This protein binds this small molecule.
Small molecule (SMILES): CC(=O)N[C@@H]1[C@@H](O)[C@H](O)[C@@H](CO)O[C@H]1O

Binding-site contacts:
Ligand atom C3 contacts residue ASN38 of chain 1.A at 3.9 Å.
Ligand atom O5 contacts residue ALA39 of chain 1.A at 4.4 Å.
Ligand atom O6 contacts residue THR318 of chain 1.A at 4.1 Å.
Ligand atom C1 contacts residue THR318 of chain 1.A at 3.8 Å.
Ligand atom O7 contacts residue ASN38 of chain 1.A at 3.6 Å (h-bond).
Ligand atom N2 contacts residue ASN38 of chain 1.A at 3.0 Å (h-bond).
Ligand atom C6 contacts residue LEU381 of chain 1.A at 3.8 Å (hydrophobic).
Ligand atom C5 contacts residue THR318 of chain 1.A at 4.3 Å.
Ligand atom C5 contacts residue ASN38 of chain 1.A at 3.6 Å.
Ligand atom C6 contacts residue THR40 of chain 1.A at 4.4 Å.
Ligand atom C1 contacts residue ASN38 of chain 1.A at 1.4 Å.
Ligand atom C2 contacts residue ASN38 of chain 1.A at 2.5 Å.
Ligand atom C4 contacts residue ASN38 of chain 1.A at 4.2 Å.
Ligand atom C1 contacts residue ALA39 of chain 1.A at 4.4 Å (hydrophobic).
Ligand atom O5 contacts residue ASN38 of chain 1.A at 2.3 Å (h-bond).
Ligand atom C6 contacts residue THR318 of chain 1.A at 4.2 Å.
Ligand atom O5 contacts residue THR318 of chain 1.A at 3.1 Å (h-bond).
Ligand atom C7 contacts residue ASN38 of chain 1.A at 3.5 Å.
Ligand atom O6 contacts residue LEU381 of chain 1.A at 3.2 Å.

Sequence of chain 1.A:
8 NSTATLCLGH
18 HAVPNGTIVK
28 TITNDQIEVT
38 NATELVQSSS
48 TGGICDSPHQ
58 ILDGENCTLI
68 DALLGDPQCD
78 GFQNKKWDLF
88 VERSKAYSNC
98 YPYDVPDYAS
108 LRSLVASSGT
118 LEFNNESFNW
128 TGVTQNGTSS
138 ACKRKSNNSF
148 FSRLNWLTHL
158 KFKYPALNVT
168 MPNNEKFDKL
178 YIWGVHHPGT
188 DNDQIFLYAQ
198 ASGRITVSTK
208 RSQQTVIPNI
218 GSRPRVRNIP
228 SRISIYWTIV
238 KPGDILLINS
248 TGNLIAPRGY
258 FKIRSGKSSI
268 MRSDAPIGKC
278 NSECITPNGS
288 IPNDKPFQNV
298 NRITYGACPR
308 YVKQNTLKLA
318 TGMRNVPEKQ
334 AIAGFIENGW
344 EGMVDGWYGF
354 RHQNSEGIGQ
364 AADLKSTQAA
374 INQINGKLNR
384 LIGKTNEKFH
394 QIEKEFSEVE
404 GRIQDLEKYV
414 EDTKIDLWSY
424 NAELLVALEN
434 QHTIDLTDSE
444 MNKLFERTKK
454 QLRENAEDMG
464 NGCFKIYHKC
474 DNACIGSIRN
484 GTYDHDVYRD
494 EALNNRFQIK